Sequence of chain 24.A:
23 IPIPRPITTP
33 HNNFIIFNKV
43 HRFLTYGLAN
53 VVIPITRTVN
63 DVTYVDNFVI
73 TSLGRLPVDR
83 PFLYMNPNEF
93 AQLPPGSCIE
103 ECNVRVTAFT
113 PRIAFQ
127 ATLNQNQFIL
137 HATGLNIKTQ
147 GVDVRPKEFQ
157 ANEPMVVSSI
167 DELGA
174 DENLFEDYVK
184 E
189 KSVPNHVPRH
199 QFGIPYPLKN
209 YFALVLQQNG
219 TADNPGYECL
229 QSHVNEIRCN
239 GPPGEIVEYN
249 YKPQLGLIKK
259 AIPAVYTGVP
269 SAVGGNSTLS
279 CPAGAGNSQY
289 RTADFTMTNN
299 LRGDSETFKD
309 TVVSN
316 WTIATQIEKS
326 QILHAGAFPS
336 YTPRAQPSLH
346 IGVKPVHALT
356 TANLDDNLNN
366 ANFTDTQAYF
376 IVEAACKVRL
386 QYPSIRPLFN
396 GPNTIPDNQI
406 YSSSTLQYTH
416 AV

This small molecule binds to this protein.
Small molecule (SMILES): Cc1cn([C@H]2C[C@H](O[P](=O)(O)OC[C@H]3O[C@@H](n4cc(C)c(=O)[nH]c4=O)C[C@@H]3O)[C@@H](CO[P](=O)(O)O[C@H]3C[C@H](n4ccc(=O)[nH]c4=O)O[C@@H]3COP(=O)=O)O2)c(=O)[nH]c1=O

Binding-site contacts:
Ligand atom C4' contacts residue LEU328 of chain 24.A at 4.1 Å (hydrophobic).
Ligand atom C6 contacts residue GLY98 of chain 24.A at 4.1 Å.
Ligand atom O2 contacts residue PRO334 of chain 24.A at 3.8 Å.
Ligand atom C1' contacts residue LEU328 of chain 24.A at 3.9 Å (hydrophobic).
Ligand atom C4 contacts residue GLY98 of chain 24.A at 3.2 Å.
Ligand atom N3 contacts residue LEU328 of chain 24.A at 3.9 Å.
Ligand atom C5' contacts residue GLN252 of chain 24.A at 3.4 Å.
Ligand atom C7 contacts residue TYR336 of chain 24.A at 3.6 Å (hydrophobic).
Ligand atom C4 contacts residue PRO334 of chain 24.A at 3.6 Å (hydrophobic).
Ligand atom O5' contacts residue GLN252 of chain 24.A at 3.1 Å (h-bond).
Ligand atom C4' contacts residue GLN252 of chain 24.A at 3.5 Å.
Ligand atom OP1 contacts residue GLN252 of chain 24.A at 3.7 Å.
Ligand atom C1' contacts residue PHE333 of chain 24.A at 3.1 Å (hydrophobic).
Ligand atom OP2 contacts residue PHE333 of chain 24.A at 3.3 Å.
Ligand atom N3 contacts residue PRO334 of chain 24.A at 3.5 Å.
Ligand atom O5' contacts residue PHE333 of chain 24.A at 3.8 Å.
Ligand atom C2' contacts residue LEU328 of chain 24.A at 3.7 Å (hydrophobic).
Ligand atom O4 contacts residue PRO334 of chain 24.A at 3.7 Å.
Ligand atom P contacts residue PHE333 of chain 24.A at 3.8 Å.
Ligand atom OP2 contacts residue GLN252 of chain 24.A at 4.1 Å.
Ligand atom C5 contacts residue GLY98 of chain 24.A at 2.9 Å.
Ligand atom OP1 contacts residue ARG391 of chain 24.A at 3.8 Å.
Ligand atom N1 contacts residue LEU328 of chain 24.A at 3.8 Å.
Ligand atom C2 contacts residue PRO334 of chain 24.A at 3.7 Å (hydrophobic).
Ligand atom O4 contacts residue GLY98 of chain 24.A at 2.8 Å (h-bond).
Ligand atom C6 contacts residue PHE333 of chain 24.A at 3.7 Å (hydrophobic).
Ligand atom OP2 contacts residue GLU102 of chain 24.A at 3.5 Å (salt-bridge).
Ligand atom OP2 contacts residue ARG391 of chain 24.A at 3.9 Å.
Ligand atom O3' contacts residue PHE333 of chain 24.A at 3.5 Å.
Ligand atom O5' contacts residue LEU328 of chain 24.A at 3.6 Å.
Ligand atom O2 contacts residue LEU328 of chain 24.A at 2.2 Å.
Ligand atom C2' contacts residue PHE333 of chain 24.A at 2.9 Å (hydrophobic).
Ligand atom N1 contacts residue PHE333 of chain 24.A at 3.8 Å.
Ligand atom C5' contacts residue PHE333 of chain 24.A at 3.2 Å (hydrophobic).
Ligand atom O4' contacts residue LEU328 of chain 24.A at 3.0 Å.
Ligand atom C2 contacts residue LEU328 of chain 24.A at 3.0 Å (hydrophobic).
Ligand atom O4' contacts residue PRO334 of chain 24.A at 4.0 Å.
Ligand atom O4' contacts residue GLN252 of chain 24.A at 3.9 Å.
Ligand atom C3' contacts residue PHE333 of chain 24.A at 3.8 Å (hydrophobic).
Ligand atom O4 contacts residue ALA259 of chain 24.A at 3.2 Å.